Sequence of chain 57.B:
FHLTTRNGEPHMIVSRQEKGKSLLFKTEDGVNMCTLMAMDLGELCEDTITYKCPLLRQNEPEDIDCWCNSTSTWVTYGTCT

Binding-site contacts:
Ligand atom C5 contacts residue ASN75 of chain 57.A at 3.2 Å.
Ligand atom O4 contacts residue NAG1 of chain 57.N at 1.6 Å.
Ligand atom C4 contacts residue ASN75 of chain 57.A at 4.0 Å.
Ligand atom C7 contacts residue MET126 of chain 57.A at 3.8 Å (hydrophobic).
Ligand atom C3 contacts residue ASN75 of chain 57.A at 3.5 Å.
Ligand atom C3 contacts residue NAG1 of chain 57.N at 3.3 Å.
Ligand atom C5 contacts residue NAG1 of chain 57.N at 3.7 Å.
Ligand atom C1 contacts residue ASN75 of chain 57.A at 1.3 Å.
Ligand atom O3 contacts residue NAG1 of chain 57.N at 2.4 Å (h-bond).
Ligand atom C4 contacts residue NAG1 of chain 57.N at 2.9 Å.
Ligand atom O6 contacts residue THR48 of chain 57.B at 4.0 Å.
Ligand atom C6 contacts residue ASN75 of chain 57.A at 3.8 Å.
Ligand atom O5 contacts residue ASN75 of chain 57.A at 2.1 Å (h-bond).
Ligand atom O5 contacts residue THR48 of chain 57.B at 4.0 Å.
Ligand atom C6 contacts residue NAG1 of chain 57.N at 3.4 Å.
Ligand atom O6 contacts residue CYS45 of chain 57.B at 3.4 Å (h-bond).
Ligand atom O6 contacts residue GLU46 of chain 57.B at 3.8 Å.
Ligand atom O7 contacts residue ASN75 of chain 57.A at 3.2 Å (h-bond).
Ligand atom C6 contacts residue CYS45 of chain 57.B at 4.4 Å (hydrophobic).
Ligand atom C8 contacts residue ASN75 of chain 57.A at 3.0 Å.
Ligand atom C8 contacts residue PHE98 of chain 57.A at 3.6 Å (hydrophobic).
Ligand atom C7 contacts residue ASN75 of chain 57.A at 2.8 Å.
Ligand atom C2 contacts residue ASN75 of chain 57.A at 2.6 Å.
Ligand atom N2 contacts residue ASN75 of chain 57.A at 3.0 Å (h-bond).
Ligand atom O6 contacts residue NAG1 of chain 57.N at 4.1 Å.
Ligand atom C2 contacts residue NAG1 of chain 57.N at 4.1 Å.
Ligand atom O7 contacts residue MET126 of chain 57.A at 3.1 Å.
Ligand atom C8 contacts residue MET126 of chain 57.A at 3.7 Å (hydrophobic).
Ligand atom O6 contacts residue ASN75 of chain 57.A at 3.8 Å.
Ligand atom C6 contacts residue THR48 of chain 57.B at 4.4 Å.

Sequence of chain 57.A:
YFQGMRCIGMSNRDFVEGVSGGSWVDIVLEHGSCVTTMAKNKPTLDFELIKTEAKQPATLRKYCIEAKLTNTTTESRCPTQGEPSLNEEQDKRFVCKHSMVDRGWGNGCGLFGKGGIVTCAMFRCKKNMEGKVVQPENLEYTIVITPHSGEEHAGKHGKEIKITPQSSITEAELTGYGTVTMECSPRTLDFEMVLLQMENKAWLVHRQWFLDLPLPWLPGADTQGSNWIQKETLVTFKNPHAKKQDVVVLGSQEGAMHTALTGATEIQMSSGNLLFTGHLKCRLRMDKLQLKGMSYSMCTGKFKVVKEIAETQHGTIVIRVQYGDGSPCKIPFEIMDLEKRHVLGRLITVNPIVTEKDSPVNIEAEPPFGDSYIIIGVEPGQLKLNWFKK

This protein binds this small molecule.
Small molecule (SMILES): CC(=O)N[C@@H]1[C@@H](O)[C@H](O)[C@@H](CO)O[C@H]1O